Binding-site contacts:
Ligand atom C2 contacts residue THR199 of chain 1.A at 3.0 Å.
Ligand atom O9 contacts residue ZN1 of chain 1.B at 3.1 Å.
Ligand atom O9 contacts residue HIS94 of chain 1.A at 3.3 Å.
Ligand atom O9 contacts residue HIS119 of chain 1.A at 3.5 Å (h-bond).
Ligand atom N10 contacts residue THR198 of chain 1.A at 3.0 Å (h-bond).
Ligand atom C2 contacts residue LEU197 of chain 1.A at 3.6 Å (hydrophobic).
Ligand atom F27 contacts residue VAL121 of chain 1.A at 2.8 Å.
Ligand atom C14 contacts residue GLN92 of chain 1.A at 2.1 Å.
Ligand atom C21 contacts residue PRO201 of chain 1.A at 3.4 Å (hydrophobic).
Ligand atom F13 contacts residue THR199 of chain 1.A at 2.6 Å.
Ligand atom O8 contacts residue THR198 of chain 1.A at 3.0 Å (h-bond).
Ligand atom C3 contacts residue THR199 of chain 1.A at 3.0 Å.
Ligand atom C4 contacts residue LEU197 of chain 1.A at 3.7 Å (hydrophobic).
Ligand atom C17 contacts residue ILE91 of chain 1.A at 3.7 Å (hydrophobic).
Ligand atom N10 contacts residue ZN1 of chain 1.B at 1.8 Å.
Ligand atom F13 contacts residue LEU197 of chain 1.A at 3.5 Å.
Ligand atom O9 contacts residue VAL121 of chain 1.A at 3.6 Å.
Ligand atom F13 contacts residue PRO201 of chain 1.A at 3.6 Å.
Ligand atom C6 contacts residue GLN92 of chain 1.A at 3.9 Å.
Ligand atom N10 contacts residue HIS96 of chain 1.A at 3.4 Å (h-bond).
Ligand atom C16 contacts residue GLN92 of chain 1.A at 3.5 Å.
Ligand atom F13 contacts residue PRO200 of chain 1.A at 3.1 Å.
Ligand atom F12 contacts residue THR198 of chain 1.A at 2.9 Å.
Ligand atom C3 contacts residue LEU197 of chain 1.A at 3.3 Å (hydrophobic).
Ligand atom C24 contacts residue PRO201 of chain 1.A at 3.6 Å (hydrophobic).
Ligand atom C20 contacts residue ASN67 of chain 1.A at 3.9 Å.
Ligand atom O8 contacts residue TRP208 of chain 1.A at 3.5 Å.
Ligand atom N26 contacts residue PHE130 of chain 1.A at 3.2 Å.
Ligand atom F12 contacts residue LEU197 of chain 1.A at 3.0 Å.
Ligand atom C15 contacts residue GLN92 of chain 1.A at 3.0 Å.
Ligand atom O8 contacts residue LEU197 of chain 1.A at 3.4 Å.
Ligand atom O22 contacts residue PHE130 of chain 1.A at 3.4 Å.
Ligand atom F12 contacts residue THR199 of chain 1.A at 2.6 Å.
Ligand atom N10 contacts residue HIS94 of chain 1.A at 3.0 Å (h-bond).
Ligand atom N10 contacts residue HIS119 of chain 1.A at 3.3 Å (h-bond).
Ligand atom S7 contacts residue ZN1 of chain 1.B at 3.2 Å.
Ligand atom N26 contacts residue GLN92 of chain 1.A at 3.2 Å (h-bond).
Ligand atom F27 contacts residue HIS94 of chain 1.A at 3.4 Å.
Ligand atom F27 contacts residue GLN92 of chain 1.A at 3.4 Å.
Ligand atom C21 contacts residue LEU197 of chain 1.A at 3.5 Å (hydrophobic).

A small-molecule ligand and the protein it binds are described below.
Small molecule (SMILES): NS(=O)(=O)c1c(F)c(F)c(S(=O)(=O)CCO)c(NCc2ccccc2)c1F

Sequence of chain 1.A:
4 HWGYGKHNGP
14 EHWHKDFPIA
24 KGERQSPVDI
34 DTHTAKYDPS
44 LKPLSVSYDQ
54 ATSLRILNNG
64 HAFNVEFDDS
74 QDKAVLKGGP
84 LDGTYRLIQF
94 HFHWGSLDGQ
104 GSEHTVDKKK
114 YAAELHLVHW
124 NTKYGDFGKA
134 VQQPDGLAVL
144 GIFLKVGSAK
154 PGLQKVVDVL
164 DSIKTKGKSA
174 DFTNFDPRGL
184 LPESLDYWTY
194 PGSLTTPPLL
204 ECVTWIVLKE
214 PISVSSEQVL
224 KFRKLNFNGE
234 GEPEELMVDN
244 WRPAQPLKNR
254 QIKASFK